This small molecule binds to this protein.
Small molecule (SMILES): N[C@@H](Cc1c[nH]c[nH+]1)C(=O)O

Binding-site contacts:
Ligand atom CD2 contacts residue VAL258 of chain 2.B at 3.8 Å (hydrophobic).
Ligand atom CG contacts residue ASN222 of chain 3.B at 4.0 Å.
Ligand atom C contacts residue ASN222 of chain 3.B at 4.0 Å.
Ligand atom ND1 contacts residue LEU280 of chain 3.B at 4.1 Å.
Ligand atom NE2 contacts residue ASN222 of chain 3.B at 3.4 Å (h-bond).
Ligand atom OXT contacts residue GLY240 of chain 2.B at 3.0 Å (h-bond).
Ligand atom CE1 contacts residue LEU280 of chain 3.B at 4.0 Å (hydrophobic).
Ligand atom OXT contacts residue ASN222 of chain 3.B at 3.1 Å (h-bond).
Ligand atom O contacts residue VAL258 of chain 2.B at 2.8 Å (h-bond).
Ligand atom OXT contacts residue THR239 of chain 2.B at 3.1 Å (h-bond).
Ligand atom CA contacts residue GLY240 of chain 2.B at 3.2 Å.
Ligand atom ND1 contacts residue ASN222 of chain 3.B at 3.9 Å.
Ligand atom NE2 contacts residue LEU280 of chain 3.B at 3.8 Å.
Ligand atom CD2 contacts residue ASN222 of chain 3.B at 3.4 Å.
Ligand atom CE1 contacts residue ASP278 of chain 3.B at 3.4 Å.
Ligand atom O contacts residue MET238 of chain 2.B at 3.0 Å (h-bond).
Ligand atom CA contacts residue HIS256 of chain 2.B at 3.7 Å.
Ligand atom C contacts residue ALA257 of chain 2.B at 4.1 Å (hydrophobic).
Ligand atom O contacts residue GLY237 of chain 2.B at 3.4 Å.
Ligand atom NE2 contacts residue ASP278 of chain 3.B at 2.7 Å (salt-bridge).
Ligand atom CD2 contacts residue LEU280 of chain 3.B at 3.7 Å (hydrophobic).
Ligand atom CA contacts residue THR242 of chain 2.B at 3.5 Å.
Ligand atom C contacts residue GLY240 of chain 2.B at 3.2 Å.
Ligand atom OXT contacts residue MET238 of chain 2.B at 3.2 Å (h-bond).
Ligand atom O contacts residue ALA257 of chain 2.B at 3.5 Å.
Ligand atom CE1 contacts residue ASN222 of chain 3.B at 3.9 Å.
Ligand atom C contacts residue MET238 of chain 2.B at 3.6 Å (hydrophobic).
Ligand atom CD2 contacts residue ASP278 of chain 3.B at 3.8 Å.
Ligand atom N contacts residue GLY240 of chain 2.B at 2.8 Å (h-bond).
Ligand atom N contacts residue THR242 of chain 2.B at 2.7 Å (h-bond).
Ligand atom CE1 contacts residue MET220 of chain 3.B at 3.9 Å (hydrophobic).
Ligand atom CE1 contacts residue LEU221 of chain 3.B at 3.6 Å (hydrophobic).
Ligand atom C contacts residue VAL258 of chain 2.B at 3.8 Å (hydrophobic).
Ligand atom CG contacts residue LEU280 of chain 3.B at 3.9 Å (hydrophobic).
Ligand atom CB contacts residue ALA257 of chain 2.B at 4.0 Å (hydrophobic).
Ligand atom CA contacts residue ALA257 of chain 2.B at 3.8 Å (hydrophobic).
Ligand atom CB contacts residue VAL258 of chain 2.B at 4.1 Å (hydrophobic).
Ligand atom CB contacts residue THR242 of chain 2.B at 3.9 Å.
Ligand atom N contacts residue ASN222 of chain 3.B at 3.2 Å (h-bond).
Ligand atom O contacts residue GLY240 of chain 2.B at 4.0 Å.

Sequence of chain 3.B:
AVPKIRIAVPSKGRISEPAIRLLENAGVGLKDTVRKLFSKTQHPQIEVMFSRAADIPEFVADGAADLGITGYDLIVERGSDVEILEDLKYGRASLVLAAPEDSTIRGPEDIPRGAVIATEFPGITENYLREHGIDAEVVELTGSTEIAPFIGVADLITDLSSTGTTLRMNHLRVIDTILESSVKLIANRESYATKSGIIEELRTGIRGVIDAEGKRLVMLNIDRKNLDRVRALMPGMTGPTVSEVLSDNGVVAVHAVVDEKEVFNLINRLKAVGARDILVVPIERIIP

Sequence of chain 2.B:
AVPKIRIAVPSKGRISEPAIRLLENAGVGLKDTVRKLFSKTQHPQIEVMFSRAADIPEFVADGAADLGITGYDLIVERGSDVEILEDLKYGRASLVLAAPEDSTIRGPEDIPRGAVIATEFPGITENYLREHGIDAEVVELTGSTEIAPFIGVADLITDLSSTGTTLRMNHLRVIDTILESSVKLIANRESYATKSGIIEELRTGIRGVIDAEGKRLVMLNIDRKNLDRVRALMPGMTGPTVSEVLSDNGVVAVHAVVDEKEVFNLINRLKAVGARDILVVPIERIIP